Sequence of chain 1.A:
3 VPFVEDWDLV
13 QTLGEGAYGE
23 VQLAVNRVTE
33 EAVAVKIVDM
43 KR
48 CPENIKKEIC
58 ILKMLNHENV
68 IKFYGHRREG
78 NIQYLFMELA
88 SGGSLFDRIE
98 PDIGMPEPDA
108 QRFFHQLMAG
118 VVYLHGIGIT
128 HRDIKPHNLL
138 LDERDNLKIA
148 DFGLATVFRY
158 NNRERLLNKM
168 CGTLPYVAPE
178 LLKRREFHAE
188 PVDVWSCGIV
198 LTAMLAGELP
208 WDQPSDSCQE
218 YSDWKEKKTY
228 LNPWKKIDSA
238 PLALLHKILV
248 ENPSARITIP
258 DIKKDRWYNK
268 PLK

Binding-site contacts:
Ligand atom OAZ contacts residue SER88 of chain 1.A at 3.6 Å.
Ligand atom N1 contacts residue ALA87 of chain 1.A at 3.1 Å (h-bond).
Ligand atom CAA contacts residue SER88 of chain 1.A at 3.7 Å.
Ligand atom CAQ contacts residue GLY89 of chain 1.A at 4.0 Å.
Ligand atom NAY contacts residue ALA87 of chain 1.A at 2.9 Å (h-bond).
Ligand atom CAO contacts residue SER88 of chain 1.A at 3.6 Å.
Ligand atom CAH contacts residue HIS134 of chain 1.A at 3.5 Å.
Ligand atom CAK contacts residue ASP148 of chain 1.A at 3.9 Å.
Ligand atom CAI contacts residue GLY90 of chain 1.A at 3.8 Å.
Ligand atom NBP contacts residue VAL23 of chain 1.A at 3.9 Å.
Ligand atom CBE contacts residue ALA87 of chain 1.A at 3.5 Å (hydrophobic).
Ligand atom CAG contacts residue ASN135 of chain 1.A at 3.7 Å.
Ligand atom OAZ contacts residue ALA87 of chain 1.A at 3.3 Å (h-bond).
Ligand atom C6 contacts residue ALA36 of chain 1.A at 3.7 Å (hydrophobic).
Ligand atom C2 contacts residue ALA87 of chain 1.A at 3.8 Å (hydrophobic).
Ligand atom CBG contacts residue LEU137 of chain 1.A at 3.7 Å (hydrophobic).
Ligand atom CBH contacts residue LEU137 of chain 1.A at 3.8 Å (hydrophobic).
Ligand atom CAQ contacts residue GLY90 of chain 1.A at 3.8 Å.
Ligand atom C6 contacts residue ALA87 of chain 1.A at 3.9 Å (hydrophobic).
Ligand atom CAO contacts residue GLY90 of chain 1.A at 3.8 Å.
Ligand atom C6 contacts residue LEU137 of chain 1.A at 3.7 Å (hydrophobic).
Ligand atom CAK contacts residue ALA147 of chain 1.A at 3.6 Å (hydrophobic).
Ligand atom CAD contacts residue LEU15 of chain 1.A at 3.8 Å (hydrophobic).
Ligand atom CAO contacts residue GLY89 of chain 1.A at 3.4 Å.
Ligand atom C4 contacts residue VAL23 of chain 1.A at 4.0 Å (hydrophobic).
Ligand atom CAC contacts residue GLU85 of chain 1.A at 3.9 Å.
Ligand atom CAJ contacts residue GLY90 of chain 1.A at 3.9 Å.
Ligand atom NAY contacts residue LEU86 of chain 1.A at 3.9 Å.
Ligand atom CAV contacts residue GLY89 of chain 1.A at 3.7 Å.
Ligand atom CAQ contacts residue SER88 of chain 1.A at 3.5 Å.
Ligand atom C5 contacts residue LEU137 of chain 1.A at 3.6 Å (hydrophobic).
Ligand atom OAZ contacts residue LEU86 of chain 1.A at 3.5 Å.
Ligand atom OAF contacts residue MET84 of chain 1.A at 3.8 Å.
Ligand atom C6 contacts residue GLU85 of chain 1.A at 3.6 Å.
Ligand atom C4 contacts residue LEU137 of chain 1.A at 3.8 Å (hydrophobic).
Ligand atom CBC contacts residue ALA87 of chain 1.A at 3.3 Å (hydrophobic).
Ligand atom CAC contacts residue ALA36 of chain 1.A at 3.8 Å (hydrophobic).
Ligand atom CBE contacts residue LEU15 of chain 1.A at 3.8 Å (hydrophobic).
Ligand atom CAD contacts residue VAL23 of chain 1.A at 3.8 Å (hydrophobic).
Ligand atom CAC contacts residue MET84 of chain 1.A at 3.6 Å (hydrophobic).

A protein and the small-molecule ligand that binds it are described below.
Small molecule (SMILES): COc1cc(C(=O)N2CCC(N3CCN(C)CC3)CC2)ccc1Nc1ncc2c(n1)N(C)c1ccccc1C(=O)N2C